Sequence of chain 2.A:
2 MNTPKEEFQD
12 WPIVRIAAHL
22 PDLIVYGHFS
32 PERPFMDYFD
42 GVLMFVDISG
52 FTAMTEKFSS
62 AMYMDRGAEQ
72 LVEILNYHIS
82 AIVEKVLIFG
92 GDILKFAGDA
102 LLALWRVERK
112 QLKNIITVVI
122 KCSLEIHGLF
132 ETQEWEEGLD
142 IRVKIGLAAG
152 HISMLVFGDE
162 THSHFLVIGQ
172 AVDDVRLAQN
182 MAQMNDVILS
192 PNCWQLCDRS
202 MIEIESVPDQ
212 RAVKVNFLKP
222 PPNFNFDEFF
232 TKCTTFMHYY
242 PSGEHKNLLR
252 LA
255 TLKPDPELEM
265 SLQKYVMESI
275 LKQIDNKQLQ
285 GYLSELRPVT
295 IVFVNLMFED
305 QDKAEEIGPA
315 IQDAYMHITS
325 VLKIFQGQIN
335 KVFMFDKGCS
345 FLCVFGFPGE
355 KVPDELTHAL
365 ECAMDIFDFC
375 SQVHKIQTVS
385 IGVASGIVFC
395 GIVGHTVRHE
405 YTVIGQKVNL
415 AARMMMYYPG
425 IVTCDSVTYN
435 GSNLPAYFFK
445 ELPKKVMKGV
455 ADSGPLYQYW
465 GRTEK

This small molecule binds to this protein.
Small molecule (SMILES): FC(F)(F)c1n[nH]cc1-c1ccccc1

Binding-site contacts:
Ligand atom F1 contacts residue PHE166 of chain 2.A at 3.7 Å.
Ligand atom C11 contacts residue LEU103 of chain 2.A at 3.9 Å (hydrophobic).
Ligand atom F4 contacts residue VAL336 of chain 2.A at 3.4 Å.
Ligand atom C10 contacts residue LEU103 of chain 2.A at 3.7 Å (hydrophobic).
Ligand atom C11 contacts residue PHE337 of chain 2.A at 3.5 Å (hydrophobic).
Ligand atom C15 contacts residue LYS96 of chain 2.A at 4.0 Å.
Ligand atom C14 contacts residue ALA98 of chain 2.A at 3.9 Å (hydrophobic).
Ligand atom F3 contacts residue LYS96 of chain 2.A at 3.6 Å.
Ligand atom F3 contacts residue LEU95 of chain 2.A at 4.0 Å.
Ligand atom C10 contacts residue MET338 of chain 2.A at 4.0 Å (hydrophobic).
Ligand atom N6 contacts residue VAL168 of chain 2.A at 2.9 Å (h-bond).
Ligand atom C16 contacts residue LYS96 of chain 2.A at 3.9 Å.
Ligand atom N7 contacts residue VAL173 of chain 2.A at 3.5 Å.
Ligand atom C9 contacts residue MET338 of chain 2.A at 3.4 Å (hydrophobic).
Ligand atom C16 contacts residue LEU103 of chain 2.A at 3.5 Å (hydrophobic).
Ligand atom C15 contacts residue PHE46 of chain 2.A at 3.8 Å (hydrophobic).
Ligand atom C15 contacts residue LEU103 of chain 2.A at 3.7 Å (hydrophobic).
Ligand atom C9 contacts residue VAL173 of chain 2.A at 3.9 Å (hydrophobic).
Ligand atom F4 contacts residue LYS96 of chain 2.A at 2.9 Å.
Ligand atom C12 contacts residue ARG177 of chain 2.A at 3.2 Å.
Ligand atom C12 contacts residue MET338 of chain 2.A at 4.0 Å (hydrophobic).
Ligand atom F3 contacts residue LEU103 of chain 2.A at 3.4 Å.
Ligand atom N6 contacts residue MET338 of chain 2.A at 3.9 Å.
Ligand atom F1 contacts residue VAL168 of chain 2.A at 3.3 Å.
Ligand atom C13 contacts residue ARG177 of chain 2.A at 3.4 Å.
Ligand atom C12 contacts residue PHE337 of chain 2.A at 3.4 Å (hydrophobic).
Ligand atom C14 contacts residue PHE46 of chain 2.A at 3.3 Å (hydrophobic).
Ligand atom N7 contacts residue MET338 of chain 2.A at 3.3 Å (h-bond).
Ligand atom C9 contacts residue PHE337 of chain 2.A at 4.0 Å (hydrophobic).
Ligand atom C10 contacts residue PHE337 of chain 2.A at 3.5 Å (hydrophobic).
Ligand atom C13 contacts residue PHE46 of chain 2.A at 3.4 Å (hydrophobic).
Ligand atom C5 contacts residue PHE337 of chain 2.A at 3.9 Å (hydrophobic).
Ligand atom F4 contacts residue PHE337 of chain 2.A at 3.6 Å.
Ligand atom F1 contacts residue LEU167 of chain 2.A at 3.2 Å.
Ligand atom F1 contacts residue LYS96 of chain 2.A at 3.5 Å.
Ligand atom N7 contacts residue VAL168 of chain 2.A at 2.9 Å (h-bond).
Ligand atom C12 contacts residue PHE46 of chain 2.A at 3.9 Å (hydrophobic).
Ligand atom C5 contacts residue VAL168 of chain 2.A at 4.1 Å (hydrophobic).
Ligand atom C2 contacts residue LYS96 of chain 2.A at 3.9 Å.
Ligand atom C5 contacts residue LEU103 of chain 2.A at 3.9 Å (hydrophobic).